A small-molecule ligand and the protein it binds are described below.
Small molecule (SMILES): Cc1cn([C@H]2C[C@H](O[P](=O)(O)OC[C@H]3O[C@@H](n4cnc5c(N)ncnc54)C[C@@H]3O[P](=O)(O)OC[C@H]3O[C@@H](n4cnc5c(N)ncnc54)C[C@@H]3O[P](=O)(O)OC[C@H]3O[C@@H](n4cc(C)c(=O)[nH]c4=O)C[C@@H]3O[P](=O)(O)OC[C@H]3O[C@@H](n4cnc5c(N)ncnc54)C[C@@H]3O[P](=O)(O)OC[C@H]3O[C@@H](n4ccc(N)nc4=O)C[C@@H]3O)[C@@H](CO[P](=O)(O)O[C@H]3C[C@H](n4cnc5c(=O)nc(N)[nH]c54)O[C@@H]3CO[P](=O)(O)O[C@H]3C[C@H](n4ccc(N)nc4=O)O[C@@H]3CO)O2)c(=O)[nH]c1=O

Sequence of chain 1.B:
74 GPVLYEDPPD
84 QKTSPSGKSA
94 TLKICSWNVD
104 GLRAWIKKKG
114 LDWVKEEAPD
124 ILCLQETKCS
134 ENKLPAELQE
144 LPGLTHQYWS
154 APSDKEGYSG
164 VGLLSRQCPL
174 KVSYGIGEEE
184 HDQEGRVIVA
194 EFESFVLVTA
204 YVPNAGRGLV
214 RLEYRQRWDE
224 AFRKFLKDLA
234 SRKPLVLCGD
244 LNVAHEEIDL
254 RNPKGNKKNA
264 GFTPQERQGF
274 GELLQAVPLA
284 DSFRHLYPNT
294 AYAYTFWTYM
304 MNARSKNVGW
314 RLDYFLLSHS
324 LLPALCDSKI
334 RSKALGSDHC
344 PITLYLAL

Sequence of chain 2.B:
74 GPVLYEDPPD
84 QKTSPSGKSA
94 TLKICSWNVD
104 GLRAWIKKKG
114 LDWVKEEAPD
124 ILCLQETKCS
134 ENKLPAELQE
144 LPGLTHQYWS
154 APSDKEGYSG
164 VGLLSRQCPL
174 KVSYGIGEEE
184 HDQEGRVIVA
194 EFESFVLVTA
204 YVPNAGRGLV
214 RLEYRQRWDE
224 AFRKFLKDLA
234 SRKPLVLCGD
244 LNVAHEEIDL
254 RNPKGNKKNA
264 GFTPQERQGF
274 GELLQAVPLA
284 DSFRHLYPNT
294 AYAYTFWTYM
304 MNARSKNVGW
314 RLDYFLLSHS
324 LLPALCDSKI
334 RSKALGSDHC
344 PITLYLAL

Binding-site contacts:
Ligand atom C4 contacts residue ARG210 of chain 2.B at 3.5 Å.
Ligand atom N3 contacts residue ARG210 of chain 2.B at 3.4 Å (salt-bridge).
Ligand atom O3' contacts residue ASN207 of chain 1.B at 3.4 Å (h-bond).
Ligand atom O4 contacts residue DA4 of chain 2.A at 3.0 Å (h-bond).
Ligand atom N3 contacts residue DG2 of chain 2.A at 3.0 Å (h-bond).
Ligand atom OP1 contacts residue MET304 of chain 2.B at 3.5 Å (h-bond).
Ligand atom N1 contacts residue DT6 of chain 2.A at 2.8 Å (h-bond).
Ligand atom N2 contacts residue DC8 of chain 2.A at 2.7 Å (h-bond).
Ligand atom N4 contacts residue DG2 of chain 2.A at 3.2 Å (h-bond).
Ligand atom C2 contacts residue DA5 of chain 2.A at 3.2 Å.
Ligand atom C5' contacts residue GLU159 of chain 2.B at 3.3 Å.
Ligand atom OP1 contacts residue LYS136 of chain 2.B at 3.2 Å (salt-bridge).
Ligand atom C3' contacts residue ALA107 of chain 2.B at 3.5 Å (hydrophobic).
Ligand atom N1 contacts residue DA7 of chain 2.A at 3.3 Å (h-bond).
Ligand atom O6 contacts residue DC8 of chain 2.A at 3.2 Å (h-bond).
Ligand atom O3' contacts residue TYR161 of chain 1.B at 3.4 Å.
Ligand atom C2 contacts residue DA7 of chain 2.A at 3.4 Å.
Ligand atom N6 contacts residue DT3 of chain 2.A at 2.9 Å (h-bond).
Ligand atom N3 contacts residue DA7 of chain 2.A at 2.9 Å (h-bond).
Ligand atom OP2 contacts residue ALA107 of chain 2.B at 3.4 Å.
Ligand atom O2 contacts residue DA4 of chain 2.A at 3.5 Å (h-bond).
Ligand atom N3 contacts residue DA4 of chain 2.A at 2.8 Å (h-bond).
Ligand atom O4' contacts residue TYR302 of chain 2.B at 3.3 Å.
Ligand atom N1 contacts residue DT3 of chain 2.A at 2.9 Å (h-bond).
Ligand atom OP1 contacts residue ARG106 of chain 2.B at 3.3 Å (salt-bridge).
Ligand atom N4 contacts residue ARG210 of chain 2.B at 2.8 Å (salt-bridge).
Ligand atom OP1 contacts residue ARG106 of chain 2.B at 3.4 Å (salt-bridge).
Ligand atom OP1 contacts residue TYR161 of chain 1.B at 3.1 Å (h-bond).
Ligand atom O2 contacts residue DG2 of chain 2.A at 2.7 Å (h-bond).
Ligand atom O4' contacts residue TYR302 of chain 2.B at 3.2 Å (h-bond).
Ligand atom N1 contacts residue DA4 of chain 2.A at 3.3 Å (h-bond).
Ligand atom O3' contacts residue ARG106 of chain 2.B at 3.4 Å (salt-bridge).
Ligand atom N1 contacts residue DC8 of chain 2.A at 3.0 Å (h-bond).
Ligand atom O4 contacts residue DA7 of chain 2.A at 2.9 Å (h-bond).
Ligand atom OP1 contacts residue LYS111 of chain 2.B at 3.0 Å (salt-bridge).
Ligand atom N1 contacts residue DA5 of chain 2.A at 3.1 Å (h-bond).
Ligand atom OP1 contacts residue ALA107 of chain 2.B at 3.2 Å (h-bond).
Ligand atom C2 contacts residue DA4 of chain 2.A at 3.4 Å.
Ligand atom OP1 contacts residue GLY104 of chain 2.B at 3.3 Å.
Ligand atom N6 contacts residue DT6 of chain 2.A at 3.0 Å (h-bond).